Sequence of chain 1.A:
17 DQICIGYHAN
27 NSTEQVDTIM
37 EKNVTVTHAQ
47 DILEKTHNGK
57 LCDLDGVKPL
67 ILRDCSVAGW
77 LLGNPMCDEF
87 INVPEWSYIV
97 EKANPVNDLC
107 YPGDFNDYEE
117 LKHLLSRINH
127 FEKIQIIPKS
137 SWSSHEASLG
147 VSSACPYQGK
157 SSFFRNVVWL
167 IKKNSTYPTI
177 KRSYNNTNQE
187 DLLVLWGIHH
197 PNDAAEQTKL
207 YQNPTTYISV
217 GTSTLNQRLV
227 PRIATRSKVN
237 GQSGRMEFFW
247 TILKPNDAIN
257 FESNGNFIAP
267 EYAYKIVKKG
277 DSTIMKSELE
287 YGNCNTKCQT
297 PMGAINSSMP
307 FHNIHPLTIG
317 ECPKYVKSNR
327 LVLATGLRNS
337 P

This small molecule binds to this protein.
Small molecule (SMILES): CC(=O)N[C@H]1[C@H](O[C@H]2[C@H](O)[C@@H](NC(C)=O)CO[C@@H]2CO)O[C@H](CO)[C@@H](O)[C@@H]1O

Sequence of chain 1.C:
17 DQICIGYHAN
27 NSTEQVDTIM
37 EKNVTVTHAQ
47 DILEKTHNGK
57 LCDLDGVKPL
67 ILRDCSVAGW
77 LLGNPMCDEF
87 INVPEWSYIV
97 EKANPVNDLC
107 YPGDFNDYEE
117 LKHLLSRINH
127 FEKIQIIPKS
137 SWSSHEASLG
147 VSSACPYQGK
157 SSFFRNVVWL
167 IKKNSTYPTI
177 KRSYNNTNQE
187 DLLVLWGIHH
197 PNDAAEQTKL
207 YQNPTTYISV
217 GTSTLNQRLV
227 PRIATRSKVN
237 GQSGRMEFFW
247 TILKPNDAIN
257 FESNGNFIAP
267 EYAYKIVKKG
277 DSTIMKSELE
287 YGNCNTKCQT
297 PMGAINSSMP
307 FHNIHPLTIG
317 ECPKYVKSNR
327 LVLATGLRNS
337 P

Binding-site contacts:
Ligand atom O7 contacts residue ASN181 of chain 1.A at 4.2 Å.
Ligand atom C2 contacts residue ASN181 of chain 1.A at 2.5 Å.
Ligand atom C1 contacts residue ASN252 of chain 1.A at 4.4 Å.
Ligand atom C3 contacts residue ASN181 of chain 1.A at 3.7 Å.
Ligand atom C7 contacts residue ALA254 of chain 1.A at 4.4 Å (hydrophobic).
Ligand atom O4 contacts residue ASN252 of chain 1.A at 3.7 Å.
Ligand atom C4 contacts residue ASN181 of chain 1.A at 4.2 Å.
Ligand atom O7 contacts residue ASN252 of chain 1.A at 3.5 Å (h-bond).
Ligand atom N2 contacts residue ASN181 of chain 1.A at 2.8 Å (h-bond).
Ligand atom C8 contacts residue SER233 of chain 1.C at 4.3 Å.
Ligand atom C2 contacts residue ASN252 of chain 1.A at 4.5 Å.
Ligand atom O5 contacts residue ASN181 of chain 1.A at 2.4 Å (h-bond).
Ligand atom N2 contacts residue ASP253 of chain 1.A at 4.4 Å.
Ligand atom N2 contacts residue ALA254 of chain 1.A at 4.3 Å.
Ligand atom N2 contacts residue ASN252 of chain 1.A at 4.2 Å.
Ligand atom O7 contacts residue ALA254 of chain 1.A at 4.2 Å.
Ligand atom C3 contacts residue ASN252 of chain 1.A at 4.0 Å.
Ligand atom C5 contacts residue ASN181 of chain 1.A at 3.6 Å.
Ligand atom C1 contacts residue ASN181 of chain 1.A at 1.4 Å.
Ligand atom C7 contacts residue ASN252 of chain 1.A at 4.4 Å.
Ligand atom C6 contacts residue ASN252 of chain 1.A at 4.1 Å.
Ligand atom C7 contacts residue ASN181 of chain 1.A at 3.9 Å.
Ligand atom C6 contacts residue ASN181 of chain 1.A at 4.3 Å.
Ligand atom O5 contacts residue ASN252 of chain 1.A at 4.5 Å.
Ligand atom C5 contacts residue ASN252 of chain 1.A at 3.5 Å.
Ligand atom C4 contacts residue ASN252 of chain 1.A at 4.0 Å.